Sequence of chain 1.D:
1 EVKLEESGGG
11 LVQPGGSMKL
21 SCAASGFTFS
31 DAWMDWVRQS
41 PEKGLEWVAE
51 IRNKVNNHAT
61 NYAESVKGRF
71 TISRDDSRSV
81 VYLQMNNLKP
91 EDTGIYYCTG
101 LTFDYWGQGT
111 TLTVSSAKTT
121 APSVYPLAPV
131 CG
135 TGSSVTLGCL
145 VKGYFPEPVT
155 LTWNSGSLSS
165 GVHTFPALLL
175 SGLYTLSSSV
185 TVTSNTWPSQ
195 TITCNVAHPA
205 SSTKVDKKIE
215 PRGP

Sequence of chain 1.E:
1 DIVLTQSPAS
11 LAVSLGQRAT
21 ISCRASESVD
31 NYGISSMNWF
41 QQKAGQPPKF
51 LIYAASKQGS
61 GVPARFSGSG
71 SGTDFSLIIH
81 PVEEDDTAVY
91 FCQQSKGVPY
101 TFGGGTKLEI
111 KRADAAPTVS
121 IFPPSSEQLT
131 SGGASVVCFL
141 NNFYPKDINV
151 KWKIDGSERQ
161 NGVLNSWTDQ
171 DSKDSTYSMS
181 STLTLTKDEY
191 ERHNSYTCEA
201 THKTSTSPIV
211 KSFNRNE

Binding-site contacts:
Ligand atom OG1 contacts residue LEU101 of chain 1.D at 3.5 Å (h-bond).
Ligand atom CB contacts residue TYR32 of chain 1.E at 3.7 Å (hydrophobic).
Ligand atom O contacts residue LEU101 of chain 1.D at 3.4 Å.
Ligand atom N8 contacts residue ARG52 of chain 1.D at 3.4 Å (salt-bridge).
Ligand atom O contacts residue SER95 of chain 1.E at 3.4 Å.
Ligand atom CD1 contacts residue TYR53 of chain 1.E at 3.7 Å (hydrophobic).
Ligand atom CA contacts residue ASP104 of chain 1.D at 3.5 Å.
Ligand atom O contacts residue ASN38 of chain 1.E at 2.9 Å (h-bond).
Ligand atom CG2 contacts residue ASP104 of chain 1.D at 3.4 Å.
Ligand atom O contacts residue TYR32 of chain 1.E at 3.4 Å.
Ligand atom CB contacts residue TRP33 of chain 1.D at 3.7 Å (hydrophobic).
Ligand atom C contacts residue TYR32 of chain 1.E at 3.5 Å (hydrophobic).
Ligand atom CA contacts residue THR102 of chain 1.D at 3.7 Å.
Ligand atom OG1 contacts residue ASP104 of chain 1.D at 2.6 Å (salt-bridge).
Ligand atom CB contacts residue ASN38 of chain 1.E at 3.4 Å.
Ligand atom O contacts residue THR102 of chain 1.D at 3.0 Å (h-bond).
Ligand atom OD1 contacts residue SER36 of chain 1.E at 2.9 Å (h-bond).
Ligand atom CB contacts residue ASN53 of chain 1.D at 3.3 Å.
Ligand atom OG1 contacts residue PHE103 of chain 1.D at 3.0 Å (h-bond).
Ligand atom C4 contacts residue TYR100 of chain 1.E at 3.1 Å (hydrophobic).
Ligand atom CA contacts residue SER95 of chain 1.E at 3.5 Å.
Ligand atom CG contacts residue TRP33 of chain 1.D at 3.6 Å (hydrophobic).
Ligand atom CD contacts residue ASN31 of chain 1.E at 3.7 Å.
Ligand atom C5 contacts residue TYR100 of chain 1.E at 3.5 Å (hydrophobic).
Ligand atom CD2 contacts residue TYR53 of chain 1.E at 3.7 Å (hydrophobic).
Ligand atom O contacts residue LEU101 of chain 1.D at 3.2 Å.
Ligand atom CG2 contacts residue PHE50 of chain 1.E at 3.4 Å (hydrophobic).
Ligand atom CA contacts residue ASP31 of chain 1.D at 3.4 Å.
Ligand atom C contacts residue ASN38 of chain 1.E at 3.6 Å.
Ligand atom O contacts residue ALA32 of chain 1.D at 3.7 Å.
Ligand atom N contacts residue ASP104 of chain 1.D at 3.0 Å (salt-bridge).
Ligand atom N contacts residue ASP104 of chain 1.D at 3.0 Å (salt-bridge).
Ligand atom CB contacts residue ASP104 of chain 1.D at 3.4 Å.
Ligand atom CG contacts residue ASN31 of chain 1.E at 3.5 Å.
Ligand atom CA contacts residue ASN38 of chain 1.E at 3.5 Å.
Ligand atom O contacts residue SER95 of chain 1.E at 2.7 Å (h-bond).
Ligand atom C contacts residue ASP104 of chain 1.D at 3.6 Å.
Ligand atom O contacts residue TRP33 of chain 1.D at 3.1 Å (h-bond).
Ligand atom NE contacts residue TRP33 of chain 1.D at 3.5 Å.
Ligand atom CB contacts residue ASP31 of chain 1.D at 3.4 Å.

This small molecule binds to this protein.
Small molecule (SMILES): CC(C)C[C@H](NC(=O)CNC(=O)[C@H](CCCN=C(N)N)NC(=O)[C@H](C)NC(=O)CN)C(=O)N[C@H](C(=O)NCC(=O)N[C@@H](CCCNC(N)=O)C(=O)N1C[C@H](O)C[C@H]1C=O)[C@@H](C)O